The protein below binds the small molecule below.
Small molecule (SMILES): Nc1ccn([C@@H]2S[C@](CO)(OP(=O)(O)OP(=O)(O)O)[C@@H](O)[C@H]2O)c(=O)n1

Sequence of chain 1.A:
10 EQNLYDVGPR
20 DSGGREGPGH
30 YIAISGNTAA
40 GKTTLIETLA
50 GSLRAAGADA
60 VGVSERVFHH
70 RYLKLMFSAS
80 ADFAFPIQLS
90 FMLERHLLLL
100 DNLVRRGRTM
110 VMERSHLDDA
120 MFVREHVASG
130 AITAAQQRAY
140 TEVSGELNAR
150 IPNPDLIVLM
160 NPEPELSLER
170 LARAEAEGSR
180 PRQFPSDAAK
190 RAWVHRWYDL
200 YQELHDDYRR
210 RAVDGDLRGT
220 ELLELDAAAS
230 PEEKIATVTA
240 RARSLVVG

Binding-site contacts:
Ligand atom O11 contacts residue ARG179 of chain 1.A at 3.0 Å (salt-bridge).
Ligand atom C7 contacts residue GLU64 of chain 1.A at 3.4 Å.
Ligand atom P1 contacts residue THR37 of chain 1.A at 3.3 Å.
Ligand atom C8 contacts residue GLU64 of chain 1.A at 3.6 Å.
Ligand atom C9 contacts residue GLN182 of chain 1.A at 2.9 Å.
Ligand atom S1 contacts residue PHE90 of chain 1.A at 3.6 Å.
Ligand atom O8 contacts residue TRP196 of chain 1.A at 3.4 Å.
Ligand atom C7 contacts residue ARG113 of chain 1.A at 3.6 Å.
Ligand atom C7 contacts residue PHE90 of chain 1.A at 3.6 Å (hydrophobic).
Ligand atom O2 contacts residue ALA38 of chain 1.A at 2.5 Å (h-bond).
Ligand atom O1 contacts residue ARG179 of chain 1.A at 3.0 Å (salt-bridge).
Ligand atom O9 contacts residue PHE121 of chain 1.A at 3.2 Å.
Ligand atom N3 contacts residue GLN87 of chain 1.A at 3.0 Å (h-bond).
Ligand atom O3 contacts residue ARG179 of chain 1.A at 2.6 Å (salt-bridge).
Ligand atom C8 contacts residue ARG113 of chain 1.A at 3.4 Å.
Ligand atom O9 contacts residue TRP196 of chain 1.A at 3.2 Å.
Ligand atom C6 contacts residue PHE90 of chain 1.A at 3.6 Å (hydrophobic).
Ligand atom N2 contacts residue GLN87 of chain 1.A at 2.9 Å (h-bond).
Ligand atom O8 contacts residue GLN182 of chain 1.A at 2.7 Å (h-bond).
Ligand atom N2 contacts residue PHE121 of chain 1.A at 3.4 Å.
Ligand atom N3 contacts residue ASP118 of chain 1.A at 3.0 Å (salt-bridge).
Ligand atom C8 contacts residue PHE90 of chain 1.A at 3.6 Å (hydrophobic).
Ligand atom N1 contacts residue PHE90 of chain 1.A at 3.7 Å.
Ligand atom C6 contacts residue PHE121 of chain 1.A at 3.5 Å (hydrophobic).
Ligand atom C5 contacts residue PHE90 of chain 1.A at 3.6 Å (hydrophobic).
Ligand atom S1 contacts residue HIS68 of chain 1.A at 3.6 Å.
Ligand atom O11 contacts residue THR37 of chain 1.A at 3.5 Å (h-bond).
Ligand atom O5 contacts residue HIS68 of chain 1.A at 2.8 Å (h-bond).
Ligand atom O1 contacts residue ALA38 of chain 1.A at 3.5 Å (h-bond).
Ligand atom O2 contacts residue THR37 of chain 1.A at 3.2 Å.
Ligand atom O2 contacts residue LYS41 of chain 1.A at 3.5 Å (salt-bridge).
Ligand atom O10 contacts residue MET75 of chain 1.A at 3.3 Å.
Ligand atom C5 contacts residue PHE121 of chain 1.A at 3.5 Å (hydrophobic).
Ligand atom O5 contacts residue GLU64 of chain 1.A at 3.4 Å.
Ligand atom N2 contacts residue PHE90 of chain 1.A at 3.6 Å.
Ligand atom O6 contacts residue ARG113 of chain 1.A at 2.9 Å (salt-bridge).
Ligand atom O6 contacts residue GLU64 of chain 1.A at 2.9 Å.
Ligand atom O1 contacts residue THR37 of chain 1.A at 2.2 Å (h-bond).
Ligand atom O11 contacts residue GLN182 of chain 1.A at 3.5 Å (h-bond).
Ligand atom P1 contacts residue ALA38 of chain 1.A at 3.6 Å.